Sequence of chain 1.A:
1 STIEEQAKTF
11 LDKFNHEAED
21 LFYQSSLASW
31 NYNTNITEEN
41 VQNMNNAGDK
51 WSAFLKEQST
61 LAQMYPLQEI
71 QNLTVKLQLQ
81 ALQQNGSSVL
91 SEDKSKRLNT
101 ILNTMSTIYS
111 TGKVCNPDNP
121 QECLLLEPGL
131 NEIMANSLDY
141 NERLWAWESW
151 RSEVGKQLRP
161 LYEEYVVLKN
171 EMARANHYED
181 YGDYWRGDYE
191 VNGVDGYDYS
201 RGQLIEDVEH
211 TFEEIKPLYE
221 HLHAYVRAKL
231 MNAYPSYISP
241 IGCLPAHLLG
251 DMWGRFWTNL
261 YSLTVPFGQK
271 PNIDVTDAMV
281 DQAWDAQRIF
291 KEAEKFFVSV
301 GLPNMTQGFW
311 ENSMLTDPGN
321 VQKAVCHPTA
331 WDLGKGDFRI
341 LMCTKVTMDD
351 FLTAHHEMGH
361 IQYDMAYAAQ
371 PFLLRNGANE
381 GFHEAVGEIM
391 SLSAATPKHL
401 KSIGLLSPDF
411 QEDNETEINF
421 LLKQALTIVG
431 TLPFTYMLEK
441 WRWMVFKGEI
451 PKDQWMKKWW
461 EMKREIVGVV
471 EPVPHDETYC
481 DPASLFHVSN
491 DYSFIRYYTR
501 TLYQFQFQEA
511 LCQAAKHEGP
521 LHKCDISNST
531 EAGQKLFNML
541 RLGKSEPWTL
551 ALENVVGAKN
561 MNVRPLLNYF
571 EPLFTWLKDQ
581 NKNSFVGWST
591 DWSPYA

Binding-site contacts:
Ligand atom C8 contacts residue ASN304 of chain 1.A at 4.3 Å.
Ligand atom N2 contacts residue ASN304 of chain 1.A at 2.9 Å (h-bond).
Ligand atom C7 contacts residue MET305 of chain 1.A at 4.1 Å (hydrophobic).
Ligand atom C7 contacts residue ASN304 of chain 1.A at 3.1 Å.
Ligand atom N2 contacts residue MET305 of chain 1.A at 4.4 Å.
Ligand atom C8 contacts residue MET305 of chain 1.A at 3.6 Å (hydrophobic).
Ligand atom O7 contacts residue ASN304 of chain 1.A at 3.0 Å (h-bond).
Ligand atom C1 contacts residue ASN304 of chain 1.A at 1.4 Å.
Ligand atom C4 contacts residue ASN304 of chain 1.A at 4.2 Å.
Ligand atom C3 contacts residue ASN304 of chain 1.A at 3.8 Å.
Ligand atom C8 contacts residue TRP310 of chain 1.A at 4.1 Å (hydrophobic).
Ligand atom O7 contacts residue GLU294 of chain 1.A at 4.4 Å.
Ligand atom C5 contacts residue ASN304 of chain 1.A at 3.7 Å.
Ligand atom C2 contacts residue ASN304 of chain 1.A at 2.5 Å.
Ligand atom O5 contacts residue ASN304 of chain 1.A at 2.4 Å (h-bond).

This small molecule binds to this protein.
Small molecule (SMILES): CC(=O)N[C@@H]1[C@@H](O)[C@H](O)[C@@H](CO)O[C@H]1O